Sequence of chain 1.E:
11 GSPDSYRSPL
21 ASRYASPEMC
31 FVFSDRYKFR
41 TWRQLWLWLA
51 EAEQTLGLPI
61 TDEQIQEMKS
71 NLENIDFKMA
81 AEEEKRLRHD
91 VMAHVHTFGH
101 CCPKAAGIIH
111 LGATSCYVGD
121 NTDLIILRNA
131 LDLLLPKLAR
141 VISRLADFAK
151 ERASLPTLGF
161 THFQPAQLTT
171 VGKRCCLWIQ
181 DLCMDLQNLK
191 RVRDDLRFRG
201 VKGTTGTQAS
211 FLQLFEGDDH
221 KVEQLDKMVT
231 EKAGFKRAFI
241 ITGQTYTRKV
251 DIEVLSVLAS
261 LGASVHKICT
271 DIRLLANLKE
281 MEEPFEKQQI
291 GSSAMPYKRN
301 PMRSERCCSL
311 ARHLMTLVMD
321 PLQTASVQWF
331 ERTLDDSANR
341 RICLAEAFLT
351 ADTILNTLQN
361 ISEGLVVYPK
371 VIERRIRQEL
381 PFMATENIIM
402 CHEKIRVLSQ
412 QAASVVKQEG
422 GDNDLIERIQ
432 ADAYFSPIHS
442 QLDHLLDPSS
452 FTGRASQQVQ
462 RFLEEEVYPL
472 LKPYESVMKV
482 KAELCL

The protein below binds the small molecule below.
Small molecule (SMILES): O=C(O)/C=C/C(=O)O

Sequence of chain 1.H:
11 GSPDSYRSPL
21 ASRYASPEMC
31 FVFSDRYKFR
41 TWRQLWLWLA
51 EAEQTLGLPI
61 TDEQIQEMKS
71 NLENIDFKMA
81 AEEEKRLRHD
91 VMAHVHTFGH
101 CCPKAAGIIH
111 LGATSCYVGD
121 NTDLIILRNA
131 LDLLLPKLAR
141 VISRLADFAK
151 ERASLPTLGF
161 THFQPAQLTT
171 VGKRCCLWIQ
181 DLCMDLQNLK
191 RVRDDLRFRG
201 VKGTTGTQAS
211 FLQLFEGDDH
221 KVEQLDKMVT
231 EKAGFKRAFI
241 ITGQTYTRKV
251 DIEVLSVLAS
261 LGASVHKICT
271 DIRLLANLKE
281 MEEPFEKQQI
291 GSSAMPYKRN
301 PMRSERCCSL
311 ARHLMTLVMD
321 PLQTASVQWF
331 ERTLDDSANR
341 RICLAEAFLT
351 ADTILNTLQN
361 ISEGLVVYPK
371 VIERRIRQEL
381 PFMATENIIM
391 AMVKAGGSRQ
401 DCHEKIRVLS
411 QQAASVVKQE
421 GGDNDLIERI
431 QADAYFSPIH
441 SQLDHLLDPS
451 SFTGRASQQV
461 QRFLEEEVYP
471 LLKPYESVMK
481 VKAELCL

Sequence of chain 1.G:
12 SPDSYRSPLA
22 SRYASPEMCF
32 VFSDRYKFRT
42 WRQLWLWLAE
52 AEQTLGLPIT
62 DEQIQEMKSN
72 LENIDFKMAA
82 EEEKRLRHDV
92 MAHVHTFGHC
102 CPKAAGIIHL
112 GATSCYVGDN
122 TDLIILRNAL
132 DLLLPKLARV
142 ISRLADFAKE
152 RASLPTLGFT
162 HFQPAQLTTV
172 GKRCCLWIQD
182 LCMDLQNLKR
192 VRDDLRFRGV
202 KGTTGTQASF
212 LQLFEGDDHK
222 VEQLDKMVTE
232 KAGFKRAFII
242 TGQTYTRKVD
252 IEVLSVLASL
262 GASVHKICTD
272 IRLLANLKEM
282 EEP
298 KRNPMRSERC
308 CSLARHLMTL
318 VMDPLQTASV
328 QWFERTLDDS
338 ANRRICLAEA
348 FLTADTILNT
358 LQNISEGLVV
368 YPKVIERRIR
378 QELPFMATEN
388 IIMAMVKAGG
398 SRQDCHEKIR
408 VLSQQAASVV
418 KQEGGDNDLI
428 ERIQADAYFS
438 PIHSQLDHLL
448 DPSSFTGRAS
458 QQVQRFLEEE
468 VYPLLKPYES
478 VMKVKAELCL

Binding-site contacts:
Ligand atom C5 contacts residue AMZ1 of chain 1.Z at 3.1 Å.
Ligand atom OXT contacts residue THR161 of chain 1.G at 2.5 Å (h-bond).
Ligand atom C contacts residue GLN244 of chain 1.H at 3.7 Å.
Ligand atom O contacts residue ASN300 of chain 1.E at 3.0 Å (h-bond).
Ligand atom O8 contacts residue HIS89 of chain 1.H at 2.9 Å (h-bond).
Ligand atom O7 contacts residue ALA294 of chain 1.E at 3.6 Å (h-bond).
Ligand atom C contacts residue SER292 of chain 1.E at 3.7 Å.
Ligand atom C4 contacts residue HIS162 of chain 1.G at 3.9 Å.
Ligand atom O contacts residue SER292 of chain 1.E at 3.7 Å.
Ligand atom O8 contacts residue SER293 of chain 1.E at 3.0 Å (h-bond).
Ligand atom C5 contacts residue GLN244 of chain 1.H at 3.5 Å.
Ligand atom C contacts residue AMZ1 of chain 1.Z at 3.3 Å.
Ligand atom O7 contacts residue SER293 of chain 1.E at 2.5 Å (h-bond).
Ligand atom C6 contacts residue SER293 of chain 1.E at 3.3 Å.
Ligand atom O contacts residue MET295 of chain 1.E at 3.7 Å.
Ligand atom O contacts residue THR161 of chain 1.G at 3.4 Å (h-bond).
Ligand atom OXT contacts residue LYS298 of chain 1.E at 3.6 Å.
Ligand atom O contacts residue HIS162 of chain 1.G at 3.2 Å.
Ligand atom C6 contacts residue AMZ1 of chain 1.Z at 3.6 Å.
Ligand atom C5 contacts residue THR114 of chain 1.H at 3.4 Å.
Ligand atom C6 contacts residue SER292 of chain 1.E at 3.4 Å.
Ligand atom C4 contacts residue SER292 of chain 1.E at 3.1 Å.
Ligand atom C contacts residue MET295 of chain 1.E at 3.3 Å (hydrophobic).
Ligand atom O8 contacts residue SER292 of chain 1.E at 3.4 Å.
Ligand atom O contacts residue LYS298 of chain 1.E at 2.6 Å (salt-bridge).
Ligand atom OXT contacts residue AMZ1 of chain 1.Z at 3.6 Å.
Ligand atom C4 contacts residue AMZ1 of chain 1.Z at 2.9 Å.
Ligand atom OXT contacts residue MET295 of chain 1.E at 2.9 Å.
Ligand atom O7 contacts residue SER292 of chain 1.E at 3.7 Å.
Ligand atom O7 contacts residue THR114 of chain 1.H at 2.6 Å (h-bond).
Ligand atom O8 contacts residue AMZ1 of chain 1.Z at 3.4 Å.
Ligand atom C6 contacts residue SER115 of chain 1.H at 3.0 Å.
Ligand atom C contacts residue LYS298 of chain 1.E at 3.5 Å.
Ligand atom O8 contacts residue SER115 of chain 1.H at 2.6 Å (h-bond).
Ligand atom C contacts residue HIS162 of chain 1.G at 3.4 Å.
Ligand atom C contacts residue THR161 of chain 1.G at 3.4 Å.
Ligand atom O7 contacts residue SER115 of chain 1.H at 2.8 Å (h-bond).
Ligand atom C5 contacts residue SER292 of chain 1.E at 3.2 Å.
Ligand atom OXT contacts residue GLN244 of chain 1.H at 2.7 Å (h-bond).
Ligand atom C6 contacts residue THR114 of chain 1.H at 3.4 Å.